Binding-site contacts:
Ligand atom O3 contacts residue SER236 of chain 1.C at 3.8 Å.
Ligand atom O5 contacts residue ASN28 of chain 1.G at 3.8 Å.
Ligand atom C2 contacts residue VAL219 of chain 1.C at 3.9 Å (hydrophobic).
Ligand atom C6 contacts residue TYR29 of chain 1.G at 3.9 Å (hydrophobic).
Ligand atom O2 contacts residue THR108 of chain 1.G at 3.9 Å.
Ligand atom O7 contacts residue ARG217 of chain 1.C at 3.0 Å (salt-bridge).
Ligand atom C8 contacts residue ARG238 of chain 1.C at 3.4 Å.
Ligand atom O7 contacts residue ARG221 of chain 1.C at 3.6 Å.
Ligand atom N2 contacts residue SER236 of chain 1.C at 3.1 Å (h-bond).
Ligand atom C7 contacts residue ASP111 of chain 1.G at 4.0 Å.
Ligand atom C2 contacts residue ASN174 of chain 1.C at 2.5 Å.
Ligand atom O7 contacts residue ARG238 of chain 1.C at 3.8 Å.
Ligand atom O3 contacts residue ARG221 of chain 1.C at 3.3 Å (salt-bridge).
Ligand atom C1 contacts residue ARG221 of chain 1.C at 4.1 Å.
Ligand atom C8 contacts residue ARG217 of chain 1.C at 3.9 Å.
Ligand atom C8 contacts residue SER101 of chain 1.G at 3.6 Å.
Ligand atom C7 contacts residue SER236 of chain 1.C at 3.8 Å.
Ligand atom N2 contacts residue TYR29 of chain 1.G at 3.9 Å.
Ligand atom C7 contacts residue ARG217 of chain 1.C at 3.7 Å.
Ligand atom O6 contacts residue ARG217 of chain 1.C at 3.1 Å (salt-bridge).
Ligand atom O3 contacts residue VAL219 of chain 1.C at 4.0 Å.
Ligand atom C3 contacts residue SER236 of chain 1.C at 3.6 Å.
Ligand atom O5 contacts residue ASN174 of chain 1.C at 2.4 Å (h-bond).
Ligand atom C8 contacts residue SER236 of chain 1.C at 3.8 Å.
Ligand atom C1 contacts residue ASN174 of chain 1.C at 1.4 Å.
Ligand atom C5 contacts residue ASN174 of chain 1.C at 3.7 Å.
Ligand atom C2 contacts residue SER236 of chain 1.C at 3.9 Å.
Ligand atom N2 contacts residue ASP111 of chain 1.G at 3.5 Å (salt-bridge).
Ligand atom C1 contacts residue THR176 of chain 1.C at 4.0 Å.
Ligand atom O6 contacts residue ASN28 of chain 1.G at 3.8 Å.
Ligand atom O6 contacts residue TYR29 of chain 1.G at 2.8 Å (h-bond).
Ligand atom C6 contacts residue SER220 of chain 1.C at 3.5 Å.
Ligand atom N2 contacts residue ASN174 of chain 1.C at 2.8 Å (h-bond).
Ligand atom C8 contacts residue ASP111 of chain 1.G at 3.5 Å.
Ligand atom C8 contacts residue ASN174 of chain 1.C at 4.0 Å.
Ligand atom C7 contacts residue ASN174 of chain 1.C at 3.7 Å.
Ligand atom O5 contacts residue VAL219 of chain 1.C at 3.6 Å.
Ligand atom O7 contacts residue VAL219 of chain 1.C at 3.8 Å.
Ligand atom C3 contacts residue ASN174 of chain 1.C at 3.8 Å.
Ligand atom O3 contacts residue ARG217 of chain 1.C at 3.4 Å (salt-bridge).

Sequence of chain 1.C:
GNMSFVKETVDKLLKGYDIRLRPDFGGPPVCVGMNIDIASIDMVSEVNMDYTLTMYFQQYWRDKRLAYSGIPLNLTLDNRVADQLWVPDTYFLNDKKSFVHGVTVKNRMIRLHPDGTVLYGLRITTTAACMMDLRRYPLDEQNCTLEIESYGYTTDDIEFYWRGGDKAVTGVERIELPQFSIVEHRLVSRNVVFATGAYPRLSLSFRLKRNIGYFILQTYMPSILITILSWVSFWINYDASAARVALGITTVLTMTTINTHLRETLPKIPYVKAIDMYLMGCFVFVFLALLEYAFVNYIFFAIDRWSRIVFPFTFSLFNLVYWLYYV

A small-molecule ligand and the protein it binds are described below.
Small molecule (SMILES): CC(=O)N[C@H]1[C@H](O[C@H]2[C@H](O)[C@@H](NC(C)=O)CO[C@@H]2CO)O[C@H](CO)[C@@H](O[C@@H]2O[C@H](CO[C@H]3O[C@H](CO)[C@@H](O)[C@H](O)[C@@H]3O)[C@@H](O)[C@H](O[C@H]3O[C@H](CO)[C@@H](O)[C@H](O)[C@@H]3O)[C@@H]2O)[C@@H]1O

Sequence of chain 1.G:
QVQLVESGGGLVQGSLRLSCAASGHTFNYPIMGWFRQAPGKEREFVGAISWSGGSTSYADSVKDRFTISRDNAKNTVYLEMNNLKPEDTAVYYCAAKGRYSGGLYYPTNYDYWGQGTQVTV